Binding-site contacts:
Ligand atom C5 contacts residue ASN717 of chain 1.B at 3.6 Å.
Ligand atom O7 contacts residue LEU922 of chain 1.B at 4.0 Å.
Ligand atom O7 contacts residue GLN1071 of chain 1.B at 3.4 Å (h-bond).
Ligand atom O6 contacts residue LEU922 of chain 1.B at 4.5 Å.
Ligand atom C8 contacts residue LEU922 of chain 1.B at 3.9 Å (hydrophobic).
Ligand atom C4 contacts residue ASN717 of chain 1.B at 4.2 Å.
Ligand atom O7 contacts residue ASN717 of chain 1.B at 3.6 Å.
Ligand atom C5 contacts residue LEU922 of chain 1.B at 4.0 Å (hydrophobic).
Ligand atom C2 contacts residue ASN717 of chain 1.B at 2.5 Å.
Ligand atom O5 contacts residue GLN1071 of chain 1.B at 4.1 Å.
Ligand atom C3 contacts residue ASN717 of chain 1.B at 3.8 Å.
Ligand atom C1 contacts residue GLN1071 of chain 1.B at 4.3 Å.
Ligand atom C7 contacts residue ASN717 of chain 1.B at 3.5 Å.
Ligand atom C1 contacts residue ASN717 of chain 1.B at 1.4 Å.
Ligand atom C7 contacts residue LEU922 of chain 1.B at 3.9 Å (hydrophobic).
Ligand atom O5 contacts residue ASN717 of chain 1.B at 2.4 Å (h-bond).
Ligand atom N2 contacts residue ASN717 of chain 1.B at 2.9 Å (h-bond).
Ligand atom C7 contacts residue GLN1071 of chain 1.B at 4.3 Å.
Ligand atom O4 contacts residue LEU922 of chain 1.B at 4.2 Å.
Ligand atom O6 contacts residue GLN926 of chain 1.B at 3.2 Å (h-bond).

Sequence of chain 1.B:
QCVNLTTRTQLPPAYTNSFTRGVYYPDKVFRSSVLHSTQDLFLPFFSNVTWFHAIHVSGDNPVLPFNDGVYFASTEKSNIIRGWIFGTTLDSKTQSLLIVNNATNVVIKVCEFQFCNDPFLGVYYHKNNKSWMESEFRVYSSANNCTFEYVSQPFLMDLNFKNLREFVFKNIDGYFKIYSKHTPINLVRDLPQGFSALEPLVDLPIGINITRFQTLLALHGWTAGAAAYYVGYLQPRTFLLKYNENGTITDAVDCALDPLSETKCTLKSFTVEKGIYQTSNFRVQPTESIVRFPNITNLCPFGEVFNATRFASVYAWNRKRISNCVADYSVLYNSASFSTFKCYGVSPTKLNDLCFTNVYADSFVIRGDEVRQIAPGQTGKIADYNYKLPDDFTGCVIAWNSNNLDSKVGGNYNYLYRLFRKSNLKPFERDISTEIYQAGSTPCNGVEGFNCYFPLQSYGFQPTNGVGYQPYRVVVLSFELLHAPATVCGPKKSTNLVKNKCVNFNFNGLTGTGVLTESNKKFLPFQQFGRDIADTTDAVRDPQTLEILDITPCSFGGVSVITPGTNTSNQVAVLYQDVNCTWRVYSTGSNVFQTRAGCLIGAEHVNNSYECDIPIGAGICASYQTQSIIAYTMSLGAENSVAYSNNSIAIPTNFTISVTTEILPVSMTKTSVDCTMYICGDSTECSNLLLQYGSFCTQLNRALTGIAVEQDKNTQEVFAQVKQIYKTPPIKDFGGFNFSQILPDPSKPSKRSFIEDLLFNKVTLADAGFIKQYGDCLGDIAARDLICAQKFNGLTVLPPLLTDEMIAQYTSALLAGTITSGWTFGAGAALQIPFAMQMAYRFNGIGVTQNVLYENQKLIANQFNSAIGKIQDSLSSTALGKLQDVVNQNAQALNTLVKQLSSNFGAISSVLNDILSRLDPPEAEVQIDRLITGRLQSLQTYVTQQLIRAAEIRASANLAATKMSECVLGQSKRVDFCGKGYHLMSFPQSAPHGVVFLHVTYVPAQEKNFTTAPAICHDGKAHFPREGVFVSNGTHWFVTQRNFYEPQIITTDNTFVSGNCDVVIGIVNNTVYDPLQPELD

A protein and the small-molecule ligand that binds it are described below.
Small molecule (SMILES): CC(=O)N[C@H]1[C@H](O[C@H]2[C@H](O)[C@@H](NC(C)=O)CO[C@@H]2CO)O[C@H](CO)[C@@H](O)[C@@H]1O